Sequence of chain 1.C:
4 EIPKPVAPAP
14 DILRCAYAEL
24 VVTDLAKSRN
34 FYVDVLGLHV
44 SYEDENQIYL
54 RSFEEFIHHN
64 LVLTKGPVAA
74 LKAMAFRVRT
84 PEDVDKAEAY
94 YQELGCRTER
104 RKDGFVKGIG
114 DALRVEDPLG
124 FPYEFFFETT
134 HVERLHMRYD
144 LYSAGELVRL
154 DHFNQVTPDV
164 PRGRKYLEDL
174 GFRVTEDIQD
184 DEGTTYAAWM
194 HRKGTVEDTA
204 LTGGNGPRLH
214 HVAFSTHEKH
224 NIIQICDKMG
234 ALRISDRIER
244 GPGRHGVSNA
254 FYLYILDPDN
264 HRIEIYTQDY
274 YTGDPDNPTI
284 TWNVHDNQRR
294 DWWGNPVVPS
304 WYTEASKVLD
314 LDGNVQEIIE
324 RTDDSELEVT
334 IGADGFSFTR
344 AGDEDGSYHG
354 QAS

The protein below binds the small molecule below.
Small molecule (SMILES): O=[N+]([O-])c1ccc(O)c(O)c1

Binding-site contacts:
Ligand atom C1 contacts residue GLU200 of chain 1.C at 3.2 Å.
Ligand atom O10 contacts residue VAL250 of chain 1.C at 3.4 Å.
Ligand atom O11 contacts residue ARG243 of chain 1.C at 3.3 Å (salt-bridge).
Ligand atom C6 contacts residue GLU200 of chain 1.C at 3.5 Å.
Ligand atom C2 contacts residue HIS248 of chain 1.C at 3.5 Å.
Ligand atom C1 contacts residue GLU267 of chain 1.C at 3.9 Å.
Ligand atom O7 contacts residue GLU200 of chain 1.C at 2.5 Å (salt-bridge).
Ligand atom C2 contacts residue GLU267 of chain 1.C at 3.8 Å.
Ligand atom O11 contacts residue HIS248 of chain 1.C at 3.5 Å (h-bond).
Ligand atom C1 contacts residue HIS248 of chain 1.C at 3.5 Å.
Ligand atom C3 contacts residue TRP192 of chain 1.C at 3.9 Å (hydrophobic).
Ligand atom O8 contacts residue TYR257 of chain 1.C at 2.5 Å (h-bond).
Ligand atom C4 contacts residue TRP192 of chain 1.C at 3.5 Å (hydrophobic).
Ligand atom O10 contacts residue ARG293 of chain 1.C at 3.3 Å.
Ligand atom O11 contacts residue ARG293 of chain 1.C at 3.1 Å (salt-bridge).
Ligand atom O7 contacts residue HIS155 of chain 1.C at 3.1 Å (h-bond).
Ligand atom C6 contacts residue TRP192 of chain 1.C at 3.3 Å (hydrophobic).
Ligand atom C2 contacts residue TYR257 of chain 1.C at 2.9 Å (hydrophobic).
Ligand atom N9 contacts residue HIS248 of chain 1.C at 3.2 Å (h-bond).
Ligand atom C5 contacts residue VAL250 of chain 1.C at 3.1 Å (hydrophobic).
Ligand atom O10 contacts residue HIS248 of chain 1.C at 3.3 Å (h-bond).
Ligand atom C6 contacts residue VAL250 of chain 1.C at 3.6 Å (hydrophobic).
Ligand atom O8 contacts residue GLU267 of chain 1.C at 3.1 Å (salt-bridge).
Ligand atom C5 contacts residue HIS248 of chain 1.C at 3.5 Å.
Ligand atom O10 contacts residue ARG292 of chain 1.C at 3.3 Å (salt-bridge).
Ligand atom C2 contacts residue FE21 of chain 1.M at 2.9 Å.
Ligand atom C3 contacts residue TYR257 of chain 1.C at 3.0 Å (hydrophobic).
Ligand atom O7 contacts residue TYR269 of chain 1.C at 3.5 Å.
Ligand atom C1 contacts residue FE21 of chain 1.M at 2.9 Å.
Ligand atom C3 contacts residue HIS248 of chain 1.C at 3.3 Å.
Ligand atom O7 contacts residue FE21 of chain 1.M at 2.1 Å.
Ligand atom C6 contacts residue HIS248 of chain 1.C at 3.4 Å.
Ligand atom C4 contacts residue HIS248 of chain 1.C at 3.3 Å.
Ligand atom C5 contacts residue TRP192 of chain 1.C at 3.6 Å (hydrophobic).
Ligand atom N9 contacts residue ARG293 of chain 1.C at 3.4 Å (salt-bridge).
Ligand atom O8 contacts residue FE21 of chain 1.M at 2.1 Å.
Ligand atom C6 contacts residue SER251 of chain 1.C at 3.5 Å.
Ligand atom O8 contacts residue HIS214 of chain 1.C at 3.0 Å.
Ligand atom O7 contacts residue GLU267 of chain 1.C at 3.0 Å (salt-bridge).
Ligand atom C1 contacts residue TRP192 of chain 1.C at 3.4 Å (hydrophobic).